Sequence of chain 1.B:
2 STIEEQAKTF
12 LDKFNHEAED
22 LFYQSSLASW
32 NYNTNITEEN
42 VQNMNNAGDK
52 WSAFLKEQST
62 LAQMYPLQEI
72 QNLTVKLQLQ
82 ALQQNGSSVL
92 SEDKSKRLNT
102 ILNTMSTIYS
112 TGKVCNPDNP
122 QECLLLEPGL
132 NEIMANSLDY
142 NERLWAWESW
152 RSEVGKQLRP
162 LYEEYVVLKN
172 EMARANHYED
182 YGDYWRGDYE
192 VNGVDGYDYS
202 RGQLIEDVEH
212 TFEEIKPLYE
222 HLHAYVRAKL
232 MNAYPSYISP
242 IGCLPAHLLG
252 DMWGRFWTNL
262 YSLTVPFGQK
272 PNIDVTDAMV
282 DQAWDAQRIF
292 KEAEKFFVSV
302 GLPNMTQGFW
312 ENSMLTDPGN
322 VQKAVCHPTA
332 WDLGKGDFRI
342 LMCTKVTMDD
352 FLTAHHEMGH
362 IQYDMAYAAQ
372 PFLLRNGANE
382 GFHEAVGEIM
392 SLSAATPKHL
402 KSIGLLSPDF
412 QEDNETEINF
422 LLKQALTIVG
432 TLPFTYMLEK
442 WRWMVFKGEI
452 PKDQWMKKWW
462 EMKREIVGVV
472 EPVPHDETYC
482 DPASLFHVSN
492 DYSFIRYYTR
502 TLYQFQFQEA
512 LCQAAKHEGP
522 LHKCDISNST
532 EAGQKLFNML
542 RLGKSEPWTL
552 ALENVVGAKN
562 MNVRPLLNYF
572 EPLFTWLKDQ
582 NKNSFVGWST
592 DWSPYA

Binding-site contacts:
Ligand atom C8 contacts residue TRP311 of chain 1.B at 4.2 Å (hydrophobic).
Ligand atom C7 contacts residue MET306 of chain 1.B at 4.2 Å (hydrophobic).
Ligand atom C8 contacts residue MET306 of chain 1.B at 3.5 Å (hydrophobic).
Ligand atom N2 contacts residue MET306 of chain 1.B at 3.9 Å.
Ligand atom C8 contacts residue THR307 of chain 1.B at 4.2 Å.
Ligand atom C2 contacts residue ASN305 of chain 1.B at 2.5 Å.
Ligand atom O7 contacts residue ASN305 of chain 1.B at 4.4 Å.
Ligand atom C1 contacts residue ASN305 of chain 1.B at 1.4 Å.
Ligand atom O5 contacts residue ASN305 of chain 1.B at 2.4 Å (h-bond).
Ligand atom C4 contacts residue ASN305 of chain 1.B at 4.2 Å.
Ligand atom C7 contacts residue ASN305 of chain 1.B at 3.9 Å.
Ligand atom C8 contacts residue GLN308 of chain 1.B at 4.1 Å.
Ligand atom C5 contacts residue ASN305 of chain 1.B at 3.7 Å.
Ligand atom C3 contacts residue ASN305 of chain 1.B at 3.8 Å.
Ligand atom N2 contacts residue ASN305 of chain 1.B at 3.0 Å (h-bond).

This protein binds this small molecule.
Small molecule (SMILES): CC(=O)N[C@@H]1[C@@H](O)[C@H](O)[C@@H](CO)O[C@H]1O